This small molecule binds to this protein.
Small molecule (SMILES): OC[C@H]1O[C@H](OC[C@H]2O[C@H](OC[C@H]3O[C@H](OC[C@H]4O[C@H](O)[C@@H](O)[C@@H]4O)[C@@H](O)[C@@H]3O)[C@@H](O)[C@@H]2O)[C@@H](O)[C@@H]1O

Sequence of chain 1.A:
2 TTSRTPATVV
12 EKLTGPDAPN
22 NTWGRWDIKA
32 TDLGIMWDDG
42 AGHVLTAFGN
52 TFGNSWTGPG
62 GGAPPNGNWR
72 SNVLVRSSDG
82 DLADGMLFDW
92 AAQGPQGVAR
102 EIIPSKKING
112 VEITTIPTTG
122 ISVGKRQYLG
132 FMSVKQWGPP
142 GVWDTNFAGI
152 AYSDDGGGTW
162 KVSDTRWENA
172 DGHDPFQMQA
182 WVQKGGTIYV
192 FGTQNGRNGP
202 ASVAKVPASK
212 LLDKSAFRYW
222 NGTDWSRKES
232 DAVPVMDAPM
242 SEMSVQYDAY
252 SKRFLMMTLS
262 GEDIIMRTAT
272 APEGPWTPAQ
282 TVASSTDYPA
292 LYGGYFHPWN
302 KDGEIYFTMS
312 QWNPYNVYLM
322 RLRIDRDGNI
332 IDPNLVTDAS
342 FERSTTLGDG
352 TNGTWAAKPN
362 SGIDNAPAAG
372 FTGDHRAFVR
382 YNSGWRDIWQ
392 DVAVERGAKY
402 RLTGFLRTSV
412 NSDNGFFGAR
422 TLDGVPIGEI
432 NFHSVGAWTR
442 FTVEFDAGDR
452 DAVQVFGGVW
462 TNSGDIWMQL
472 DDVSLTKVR

Binding-site contacts:
Ligand atom C2 contacts residue ASP466 of chain 1.A at 3.3 Å.
Ligand atom O3 contacts residue PHE379 of chain 1.A at 3.2 Å.
Ligand atom O3 contacts residue GLN470 of chain 1.A at 3.0 Å (h-bond).
Ligand atom C3 contacts residue ASP365 of chain 1.A at 3.3 Å.
Ligand atom O5 contacts residue PHE379 of chain 1.A at 3.9 Å.
Ligand atom C3 contacts residue GLN470 of chain 1.A at 3.7 Å.
Ligand atom O2 contacts residue ASP365 of chain 1.A at 2.6 Å (salt-bridge).
Ligand atom O3 contacts residue ASP365 of chain 1.A at 2.6 Å (salt-bridge).
Ligand atom O2 contacts residue PHE379 of chain 1.A at 3.7 Å.
Ligand atom C3 contacts residue ASN383 of chain 1.A at 3.6 Å.
Ligand atom C5 contacts residue ARG381 of chain 1.A at 3.6 Å.
Ligand atom C1 contacts residue ASN383 of chain 1.A at 3.8 Å.
Ligand atom C5 contacts residue ASN361 of chain 1.A at 3.8 Å.
Ligand atom C5 contacts residue TRP468 of chain 1.A at 3.4 Å (hydrophobic).
Ligand atom O4 contacts residue TYR382 of chain 1.A at 4.0 Å.
Ligand atom C1 contacts residue ARG381 of chain 1.A at 3.6 Å.
Ligand atom O5 contacts residue ASN361 of chain 1.A at 3.0 Å (h-bond).
Ligand atom C2 contacts residue TYR382 of chain 1.A at 4.0 Å (hydrophobic).
Ligand atom C3 contacts residue ASP466 of chain 1.A at 3.5 Å.
Ligand atom O5 contacts residue PEG1 of chain 1.N at 3.9 Å.
Ligand atom O5 contacts residue ASN383 of chain 1.A at 3.5 Å (h-bond).
Ligand atom C2 contacts residue ASN383 of chain 1.A at 3.9 Å.
Ligand atom C5 contacts residue PHE379 of chain 1.A at 3.6 Å (hydrophobic).
Ligand atom O5 contacts residue ARG381 of chain 1.A at 3.2 Å (salt-bridge).
Ligand atom O4 contacts residue ARG381 of chain 1.A at 3.0 Å (salt-bridge).
Ligand atom C2 contacts residue PHE379 of chain 1.A at 3.8 Å (hydrophobic).
Ligand atom O3 contacts residue ASN383 of chain 1.A at 3.0 Å (h-bond).
Ligand atom O2 contacts residue ASP466 of chain 1.A at 2.6 Å (salt-bridge).
Ligand atom C4 contacts residue PHE379 of chain 1.A at 3.8 Å (hydrophobic).
Ligand atom C5 contacts residue GLN470 of chain 1.A at 3.7 Å.
Ligand atom C2 contacts residue ASN361 of chain 1.A at 4.0 Å.
Ligand atom O2 contacts residue ASN383 of chain 1.A at 3.5 Å (h-bond).
Ligand atom O2 contacts residue TYR382 of chain 1.A at 3.0 Å (h-bond).
Ligand atom C5 contacts residue TYR382 of chain 1.A at 3.9 Å (hydrophobic).
Ligand atom C4 contacts residue ASN361 of chain 1.A at 3.9 Å.
Ligand atom O4 contacts residue ASN361 of chain 1.A at 3.1 Å (h-bond).
Ligand atom C2 contacts residue ASP365 of chain 1.A at 3.5 Å.
Ligand atom O3 contacts residue ASN361 of chain 1.A at 3.2 Å.
Ligand atom C1 contacts residue TYR382 of chain 1.A at 3.9 Å (hydrophobic).
Ligand atom O2 contacts residue ARG381 of chain 1.A at 4.0 Å.